This small molecule binds to this protein.
Small molecule (SMILES): O=C1NC(=O)NC(C(=O)O)N1

Sequence of chain 3.A:
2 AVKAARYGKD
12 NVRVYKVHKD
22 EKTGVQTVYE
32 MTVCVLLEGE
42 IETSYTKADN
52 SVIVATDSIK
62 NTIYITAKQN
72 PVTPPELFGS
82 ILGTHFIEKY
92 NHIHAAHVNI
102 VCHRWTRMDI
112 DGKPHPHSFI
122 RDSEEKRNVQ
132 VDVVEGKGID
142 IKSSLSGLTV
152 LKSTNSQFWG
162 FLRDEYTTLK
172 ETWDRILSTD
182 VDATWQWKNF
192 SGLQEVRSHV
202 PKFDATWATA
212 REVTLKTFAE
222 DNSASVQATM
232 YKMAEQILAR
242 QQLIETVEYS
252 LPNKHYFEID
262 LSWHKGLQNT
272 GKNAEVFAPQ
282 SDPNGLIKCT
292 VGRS

Sequence of chain 4.A:
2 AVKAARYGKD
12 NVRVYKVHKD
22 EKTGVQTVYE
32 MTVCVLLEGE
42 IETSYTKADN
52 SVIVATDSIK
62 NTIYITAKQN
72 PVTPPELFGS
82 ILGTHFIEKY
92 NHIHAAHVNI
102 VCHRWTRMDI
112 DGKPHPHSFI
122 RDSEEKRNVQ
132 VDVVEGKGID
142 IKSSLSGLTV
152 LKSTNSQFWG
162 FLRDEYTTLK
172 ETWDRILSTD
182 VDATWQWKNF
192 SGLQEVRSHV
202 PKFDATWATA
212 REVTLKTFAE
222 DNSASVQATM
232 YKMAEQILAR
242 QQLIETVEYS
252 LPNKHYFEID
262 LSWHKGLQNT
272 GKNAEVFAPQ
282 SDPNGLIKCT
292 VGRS

Binding-site contacts:
Ligand atom OD2 contacts residue LEU170 of chain 3.A at 4.0 Å.
Ligand atom CG contacts residue PHE159 of chain 3.A at 3.8 Å (hydrophobic).
Ligand atom O2 contacts residue ARG176 of chain 3.A at 2.8 Å (salt-bridge).
Ligand atom C2 contacts residue PHE159 of chain 3.A at 3.6 Å (hydrophobic).
Ligand atom OD1 contacts residue LEU170 of chain 3.A at 4.1 Å.
Ligand atom N5 contacts residue ALA56 of chain 4.A at 4.0 Å.
Ligand atom N1 contacts residue PHE159 of chain 3.A at 3.6 Å.
Ligand atom C4 contacts residue PHE159 of chain 3.A at 3.4 Å (hydrophobic).
Ligand atom N5 contacts residue PHE159 of chain 3.A at 3.6 Å.
Ligand atom O6 contacts residue ILE54 of chain 4.A at 3.4 Å.
Ligand atom C2 contacts residue VAL227 of chain 3.A at 4.0 Å (hydrophobic).
Ligand atom C4 contacts residue ARG176 of chain 3.A at 4.0 Å.
Ligand atom O2 contacts residue PHE159 of chain 3.A at 3.8 Å.
Ligand atom C6 contacts residue THR57 of chain 4.A at 3.7 Å.
Ligand atom N3 contacts residue PHE159 of chain 3.A at 3.7 Å.
Ligand atom C6 contacts residue GLN228 of chain 3.A at 3.7 Å.
Ligand atom O2 contacts residue GLN228 of chain 3.A at 3.7 Å.
Ligand atom C2 contacts residue GLN228 of chain 3.A at 3.8 Å.
Ligand atom C4 contacts residue ASN254 of chain 3.A at 4.0 Å.
Ligand atom O6 contacts residue THR57 of chain 4.A at 3.5 Å.
Ligand atom OD1 contacts residue ALA56 of chain 4.A at 4.0 Å.
Ligand atom CG contacts residue ARG176 of chain 3.A at 3.9 Å.
Ligand atom C6 contacts residue PHE159 of chain 3.A at 3.6 Å (hydrophobic).
Ligand atom N3 contacts residue ARG176 of chain 3.A at 3.2 Å (salt-bridge).
Ligand atom OD1 contacts residue ASP58 of chain 4.A at 3.1 Å (salt-bridge).
Ligand atom C4 contacts residue THR57 of chain 4.A at 3.8 Å.
Ligand atom OD2 contacts residue ASN254 of chain 3.A at 3.8 Å.
Ligand atom C2 contacts residue ARG176 of chain 3.A at 3.6 Å.
Ligand atom O2 contacts residue SER226 of chain 3.A at 3.6 Å.
Ligand atom OD2 contacts residue ARG176 of chain 3.A at 3.1 Å (salt-bridge).
Ligand atom O6 contacts residue GLN228 of chain 3.A at 2.9 Å (h-bond).
Ligand atom N5 contacts residue THR57 of chain 4.A at 3.2 Å (h-bond).
Ligand atom CG contacts residue THR57 of chain 4.A at 3.4 Å.
Ligand atom O6 contacts residue TYR8 of chain 4.A at 3.4 Å.
Ligand atom O2 contacts residue VAL227 of chain 3.A at 2.9 Å (h-bond).
Ligand atom N3 contacts residue ASN254 of chain 3.A at 3.4 Å (h-bond).
Ligand atom C2 contacts residue ASN254 of chain 3.A at 4.0 Å.
Ligand atom OD2 contacts residue PHE159 of chain 3.A at 4.0 Å.
Ligand atom N1 contacts residue GLN228 of chain 3.A at 3.0 Å (h-bond).
Ligand atom OD1 contacts residue THR57 of chain 4.A at 2.7 Å (h-bond).